The protein below binds the small molecule below.
Small molecule (SMILES): CC1(C)Cc2ccccc2C(N[C@@H](Cc2ccccc2)C(=O)O)=N1

Binding-site contacts:
Ligand atom C10 contacts residue GLY236 of chain 1.A at 3.9 Å.
Ligand atom C21 contacts residue LEU36 of chain 1.A at 3.9 Å (hydrophobic).
Ligand atom C2 contacts residue TYR77 of chain 1.A at 3.9 Å (hydrophobic).
Ligand atom C20 contacts residue GLY17 of chain 1.A at 4.1 Å.
Ligand atom C22 contacts residue GLN18 of chain 1.A at 3.2 Å.
Ligand atom N9 contacts residue GLY236 of chain 1.A at 3.0 Å (h-bond).
Ligand atom C21 contacts residue GLY19 of chain 1.A at 3.4 Å.
Ligand atom C19 contacts residue THR238 of chain 1.A at 4.0 Å.
Ligand atom C6 contacts residue LYS113 of chain 1.A at 3.9 Å.
Ligand atom C20 contacts residue THR238 of chain 1.A at 4.1 Å.
Ligand atom N13 contacts residue GLY236 of chain 1.A at 4.0 Å.
Ligand atom C15 contacts residue THR238 of chain 1.A at 3.8 Å.
Ligand atom C12 contacts residue LEU36 of chain 1.A at 3.6 Å (hydrophobic).
Ligand atom C23 contacts residue GLN18 of chain 1.A at 3.6 Å.
Ligand atom C11 contacts residue LEU36 of chain 1.A at 3.7 Å (hydrophobic).
Ligand atom C21 contacts residue GLN18 of chain 1.A at 3.3 Å.
Ligand atom C22 contacts residue TRP121 of chain 1.A at 3.9 Å (hydrophobic).
Ligand atom C6 contacts residue TYR77 of chain 1.A at 4.0 Å (hydrophobic).
Ligand atom O17 contacts residue THR237 of chain 1.A at 3.3 Å.
Ligand atom C20 contacts residue GLY19 of chain 1.A at 4.0 Å.
Ligand atom C24 contacts residue GLN18 of chain 1.A at 4.0 Å.
Ligand atom C15 contacts residue THR237 of chain 1.A at 3.9 Å.
Ligand atom C7 contacts residue TYR77 of chain 1.A at 3.6 Å (hydrophobic).
Ligand atom C19 contacts residue GLY17 of chain 1.A at 3.6 Å.
Ligand atom C20 contacts residue GLY236 of chain 1.A at 3.4 Å.
Ligand atom C11 contacts residue ASP38 of chain 1.A at 3.8 Å.
Ligand atom C1 contacts residue TYR77 of chain 1.A at 3.5 Å (hydrophobic).
Ligand atom O17 contacts residue THR238 of chain 1.A at 2.7 Å (h-bond).
Ligand atom C22 contacts residue LEU36 of chain 1.A at 3.8 Å (hydrophobic).
Ligand atom C21 contacts residue GLY236 of chain 1.A at 4.0 Å.
Ligand atom C22 contacts residue GLY19 of chain 1.A at 3.8 Å.
Ligand atom C14 contacts residue GLY236 of chain 1.A at 3.4 Å.
Ligand atom C23 contacts residue TRP121 of chain 1.A at 3.8 Å (hydrophobic).
Ligand atom C18 contacts residue GLY17 of chain 1.A at 3.9 Å.
Ligand atom C11 contacts residue GLY236 of chain 1.A at 3.3 Å.
Ligand atom C24 contacts residue GLY17 of chain 1.A at 3.8 Å.
Ligand atom C5 contacts residue LYS113 of chain 1.A at 3.8 Å.
Ligand atom C18 contacts residue THR238 of chain 1.A at 3.5 Å.
Ligand atom C8 contacts residue GLY236 of chain 1.A at 3.7 Å.
Ligand atom C1 contacts residue PHE114 of chain 1.A at 3.9 Å (hydrophobic).

Sequence of chain 1.A:
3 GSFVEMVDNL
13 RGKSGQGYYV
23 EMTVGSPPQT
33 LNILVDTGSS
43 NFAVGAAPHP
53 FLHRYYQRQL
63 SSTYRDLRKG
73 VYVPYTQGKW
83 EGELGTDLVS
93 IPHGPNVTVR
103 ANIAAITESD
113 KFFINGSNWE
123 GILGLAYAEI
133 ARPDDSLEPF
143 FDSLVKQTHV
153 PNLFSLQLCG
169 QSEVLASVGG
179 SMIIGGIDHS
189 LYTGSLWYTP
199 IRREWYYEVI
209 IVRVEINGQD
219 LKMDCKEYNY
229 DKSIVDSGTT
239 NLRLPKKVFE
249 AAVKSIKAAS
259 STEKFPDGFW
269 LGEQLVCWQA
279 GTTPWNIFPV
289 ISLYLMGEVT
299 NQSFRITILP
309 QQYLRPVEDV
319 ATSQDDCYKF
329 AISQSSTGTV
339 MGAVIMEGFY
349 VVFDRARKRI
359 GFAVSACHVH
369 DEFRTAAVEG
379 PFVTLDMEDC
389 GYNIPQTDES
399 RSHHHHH